Sequence of chain 3.F:
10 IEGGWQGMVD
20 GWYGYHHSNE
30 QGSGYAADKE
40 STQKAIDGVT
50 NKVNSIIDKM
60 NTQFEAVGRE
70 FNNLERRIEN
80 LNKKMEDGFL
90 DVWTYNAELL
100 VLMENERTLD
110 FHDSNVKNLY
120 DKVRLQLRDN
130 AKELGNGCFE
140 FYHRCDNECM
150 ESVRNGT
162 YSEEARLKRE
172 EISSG

The small molecule below binds the protein below.
Small molecule (SMILES): CC(=O)N[C@H]1[C@H](O[C@H]2[C@H](O)[C@@H](NC(C)=O)CO[C@@H]2CO)O[C@H](CO)[C@@H](O)[C@@H]1O

Sequence of chain 1.F:
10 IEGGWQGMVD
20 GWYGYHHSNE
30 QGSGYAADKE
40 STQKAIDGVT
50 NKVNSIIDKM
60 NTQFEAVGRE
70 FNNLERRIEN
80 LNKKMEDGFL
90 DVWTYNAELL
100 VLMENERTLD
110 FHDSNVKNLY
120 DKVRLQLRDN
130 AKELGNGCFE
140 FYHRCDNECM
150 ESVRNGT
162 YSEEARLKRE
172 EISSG

Binding-site contacts:
Ligand atom C7 contacts residue ASN27 of chain 3.E at 3.4 Å.
Ligand atom C5 contacts residue ASP21 of chain 3.E at 3.9 Å.
Ligand atom C7 contacts residue LYS58 of chain 1.F at 3.3 Å.
Ligand atom O6 contacts residue LYS26 of chain 3.E at 3.7 Å.
Ligand atom C1 contacts residue ASN27 of chain 3.E at 1.5 Å.
Ligand atom O7 contacts residue GLN19 of chain 3.E at 3.4 Å (h-bond).
Ligand atom O5 contacts residue ASN27 of chain 3.E at 2.4 Å (h-bond).
Ligand atom O7 contacts residue ASN27 of chain 3.E at 3.2 Å (h-bond).
Ligand atom C7 contacts residue GLN19 of chain 3.E at 4.1 Å.
Ligand atom C6 contacts residue ASN312 of chain 3.E at 4.1 Å.
Ligand atom C2 contacts residue ASN27 of chain 3.E at 2.8 Å.
Ligand atom O3 contacts residue ARG313 of chain 3.E at 4.1 Å.
Ligand atom C5 contacts residue ASN312 of chain 3.E at 4.1 Å.
Ligand atom C4 contacts residue ASN312 of chain 3.E at 3.9 Å.
Ligand atom N2 contacts residue ASN27 of chain 3.E at 3.2 Å (h-bond).
Ligand atom C5 contacts residue ASN27 of chain 3.E at 3.6 Å.
Ligand atom C4 contacts residue ASN27 of chain 3.E at 4.4 Å.
Ligand atom O7 contacts residue LYS58 of chain 1.F at 2.9 Å (salt-bridge).
Ligand atom C8 contacts residue GLU97 of chain 3.F at 3.2 Å.
Ligand atom O4 contacts residue ASN312 of chain 3.E at 2.6 Å (h-bond).
Ligand atom C8 contacts residue LYS58 of chain 1.F at 3.1 Å.
Ligand atom O5 contacts residue ASP21 of chain 3.E at 3.6 Å (salt-bridge).
Ligand atom O5 contacts residue ARG313 of chain 3.E at 4.4 Å.
Ligand atom C6 contacts residue ASP21 of chain 3.E at 3.2 Å.
Ligand atom O6 contacts residue ASP21 of chain 3.E at 2.7 Å (salt-bridge).
Ligand atom C3 contacts residue ASN27 of chain 3.E at 4.1 Å.

Sequence of chain 3.E:
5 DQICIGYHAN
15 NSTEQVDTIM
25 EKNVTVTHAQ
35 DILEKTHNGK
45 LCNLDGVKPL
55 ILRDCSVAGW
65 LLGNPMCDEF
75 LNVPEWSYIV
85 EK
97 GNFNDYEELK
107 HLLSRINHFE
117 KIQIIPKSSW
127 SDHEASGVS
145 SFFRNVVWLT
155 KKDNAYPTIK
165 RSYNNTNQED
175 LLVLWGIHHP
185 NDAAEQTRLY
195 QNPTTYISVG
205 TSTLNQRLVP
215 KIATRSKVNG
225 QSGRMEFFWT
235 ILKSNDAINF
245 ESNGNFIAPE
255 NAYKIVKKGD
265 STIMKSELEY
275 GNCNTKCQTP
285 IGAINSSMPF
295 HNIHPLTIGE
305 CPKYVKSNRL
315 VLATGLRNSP